Sequence of chain 1.B:
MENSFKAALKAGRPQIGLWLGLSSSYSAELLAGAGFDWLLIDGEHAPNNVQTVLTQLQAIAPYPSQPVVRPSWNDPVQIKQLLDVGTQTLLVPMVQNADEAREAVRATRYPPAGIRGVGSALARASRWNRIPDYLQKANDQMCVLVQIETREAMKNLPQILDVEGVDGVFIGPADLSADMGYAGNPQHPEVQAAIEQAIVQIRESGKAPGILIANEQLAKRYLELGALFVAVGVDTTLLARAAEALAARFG

Sequence of chain 2.B:
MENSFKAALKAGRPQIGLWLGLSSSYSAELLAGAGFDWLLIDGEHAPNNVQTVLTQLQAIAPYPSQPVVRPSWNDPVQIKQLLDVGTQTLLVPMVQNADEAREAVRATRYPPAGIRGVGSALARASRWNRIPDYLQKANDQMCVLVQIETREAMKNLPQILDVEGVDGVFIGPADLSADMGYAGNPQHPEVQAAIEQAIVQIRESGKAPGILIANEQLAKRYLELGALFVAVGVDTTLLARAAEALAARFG

Binding-site contacts:
Ligand atom C2 contacts residue ARG70 of chain 1.B at 4.1 Å.
Ligand atom C3 contacts residue PHE170 of chain 1.B at 3.4 Å (hydrophobic).
Ligand atom C contacts residue CO1 of chain 1.H at 3.1 Å.
Ligand atom C contacts residue MG1 of chain 1.I at 3.0 Å.
Ligand atom O contacts residue GLY172 of chain 1.B at 3.3 Å.
Ligand atom C contacts residue GLU149 of chain 1.B at 4.3 Å.
Ligand atom OXT contacts residue GLY172 of chain 1.B at 3.5 Å.
Ligand atom C2 contacts residue CO1 of chain 1.H at 3.0 Å.
Ligand atom OXT contacts residue ALA174 of chain 1.B at 3.8 Å.
Ligand atom C3 contacts residue GLY172 of chain 1.B at 3.9 Å.
Ligand atom OXT contacts residue ASP175 of chain 1.B at 3.0 Å (salt-bridge).
Ligand atom O3 contacts residue CO1 of chain 1.H at 2.3 Å.
Ligand atom OXT contacts residue MG1 of chain 1.I at 2.4 Å.
Ligand atom C2 contacts residue GLY172 of chain 1.B at 3.6 Å.
Ligand atom C2 contacts residue GLN147 of chain 1.B at 4.1 Å.
Ligand atom C2 contacts residue PHE170 of chain 1.B at 4.0 Å (hydrophobic).
Ligand atom O contacts residue ALA174 of chain 1.B at 3.0 Å (h-bond).
Ligand atom O contacts residue PRO173 of chain 1.B at 3.3 Å (h-bond).
Ligand atom O3 contacts residue ARG70 of chain 1.B at 3.0 Å (salt-bridge).
Ligand atom C contacts residue PRO173 of chain 1.B at 3.9 Å (hydrophobic).
Ligand atom O3 contacts residue ASP175 of chain 1.B at 4.3 Å.
Ligand atom C2 contacts residue GLU149 of chain 1.B at 4.3 Å.
Ligand atom O contacts residue ASP175 of chain 1.B at 4.0 Å.
Ligand atom C3 contacts residue MG1 of chain 1.I at 4.3 Å.
Ligand atom C contacts residue GLY172 of chain 1.B at 3.3 Å.
Ligand atom O3 contacts residue GLN147 of chain 1.B at 3.5 Å (h-bond).
Ligand atom O3 contacts residue GLU149 of chain 1.B at 3.9 Å.
Ligand atom C4 contacts residue ARG70 of chain 1.B at 3.9 Å.
Ligand atom C contacts residue ASP175 of chain 1.B at 4.0 Å.
Ligand atom O contacts residue MG1 of chain 1.I at 4.2 Å.
Ligand atom O3 contacts residue MG1 of chain 1.I at 2.3 Å.
Ligand atom C3 contacts residue LEU212 of chain 1.B at 3.9 Å (hydrophobic).
Ligand atom C4 contacts residue PHE170 of chain 1.B at 3.5 Å (hydrophobic).
Ligand atom C2 contacts residue MG1 of chain 1.I at 2.9 Å.
Ligand atom OXT contacts residue CO1 of chain 1.H at 2.6 Å.
Ligand atom C4 contacts residue LEU212 of chain 1.B at 3.3 Å (hydrophobic).
Ligand atom OXT contacts residue GLU149 of chain 1.B at 3.5 Å (salt-bridge).
Ligand atom C4 contacts residue TRP19 of chain 1.B at 3.1 Å (hydrophobic).
Ligand atom C contacts residue ALA174 of chain 1.B at 3.9 Å (hydrophobic).
Ligand atom OXT contacts residue PRO173 of chain 1.B at 4.2 Å.

This small molecule binds to this protein.
Small molecule (SMILES): CCC(=O)C(=O)O